This protein binds this small molecule.
Small molecule (SMILES): CC(=O)N[C@H]1[C@H](O[C@H]2[C@H](O)[C@@H](NC(C)=O)CO[C@@H]2CO[C@@H]2O[C@@H](C)[C@@H](O)[C@@H](O)[C@@H]2O)O[C@H](CO)[C@@H](O[C@@H]2O[C@H](CO)[C@@H](O)[C@H](O)[C@@H]2O)[C@@H]1O

Sequence of chain 57.G:
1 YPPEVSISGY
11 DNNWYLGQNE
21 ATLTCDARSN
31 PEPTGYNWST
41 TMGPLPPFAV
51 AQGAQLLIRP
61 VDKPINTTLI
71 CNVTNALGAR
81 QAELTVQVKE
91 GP

Binding-site contacts:
Ligand atom N2 contacts residue PRO64 of chain 57.G at 4.3 Å.
Ligand atom O7 contacts residue PRO64 of chain 57.G at 3.9 Å.
Ligand atom O5 contacts residue ASN66 of chain 57.G at 2.2 Å (h-bond).
Ligand atom C1 contacts residue ASN66 of chain 57.G at 1.4 Å.
Ligand atom O7 contacts residue ASN66 of chain 57.G at 4.3 Å.
Ligand atom C7 contacts residue ASN66 of chain 57.G at 4.0 Å.
Ligand atom C2 contacts residue ASN66 of chain 57.G at 2.2 Å.
Ligand atom N2 contacts residue ILE65 of chain 57.G at 4.4 Å.
Ligand atom C7 contacts residue PRO64 of chain 57.G at 3.8 Å (hydrophobic).
Ligand atom C8 contacts residue GLN87 of chain 57.G at 4.5 Å.
Ligand atom C5 contacts residue ASN66 of chain 57.G at 3.5 Å.
Ligand atom C4 contacts residue ASN66 of chain 57.G at 4.0 Å.
Ligand atom N2 contacts residue ASN66 of chain 57.G at 2.8 Å (h-bond).
Ligand atom C8 contacts residue PRO64 of chain 57.G at 3.4 Å (hydrophobic).
Ligand atom C3 contacts residue ASN66 of chain 57.G at 3.6 Å.